Binding-site contacts:
Ligand atom C10 contacts residue THR119 of chain 1.A at 3.6 Å.
Ligand atom C5 contacts residue GLU123 of chain 1.A at 3.5 Å.
Ligand atom C13 contacts residue CYS188 of chain 1.A at 4.0 Å (hydrophobic).
Ligand atom C15 contacts residue SER187 of chain 1.A at 4.0 Å.
Ligand atom C15 contacts residue ALA293 of chain 1.A at 3.5 Å (hydrophobic).
Ligand atom C20 contacts residue TYR269 of chain 1.A at 3.4 Å (hydrophobic).
Ligand atom C20 contacts residue GLU182 of chain 1.A at 4.0 Å.
Ligand atom C3 contacts residue GLU123 of chain 1.A at 3.9 Å.
Ligand atom C15 contacts residue LYS297 of chain 1.A at 1.3 Å.
Ligand atom C4 contacts residue TRP266 of chain 1.A at 4.0 Å (hydrophobic).
Ligand atom C4 contacts residue PHE262 of chain 1.A at 3.9 Å (hydrophobic).
Ligand atom C13 contacts residue ALA118 of chain 1.A at 3.9 Å (hydrophobic).
Ligand atom C13 contacts residue LYS297 of chain 1.A at 3.6 Å.
Ligand atom C16 contacts residue MET208 of chain 1.A at 3.6 Å (hydrophobic).
Ligand atom C17 contacts residue TYR269 of chain 1.A at 4.0 Å (hydrophobic).
Ligand atom C16 contacts residue HIS212 of chain 1.A at 3.9 Å.
Ligand atom C18 contacts residue GLU123 of chain 1.A at 3.7 Å.
Ligand atom C5 contacts residue TRP266 of chain 1.A at 3.9 Å (hydrophobic).
Ligand atom C6 contacts residue GLU123 of chain 1.A at 3.9 Å.
Ligand atom C9 contacts residue TYR269 of chain 1.A at 3.7 Å (hydrophobic).
Ligand atom C2 contacts residue ALA270 of chain 1.A at 3.9 Å (hydrophobic).
Ligand atom C8 contacts residue TYR269 of chain 1.A at 4.0 Å (hydrophobic).
Ligand atom C4 contacts residue GLU123 of chain 1.A at 3.7 Å.
Ligand atom C19 contacts residue ILE190 of chain 1.A at 3.7 Å (hydrophobic).
Ligand atom C3 contacts residue PHE213 of chain 1.A at 3.3 Å (hydrophobic).
Ligand atom C11 contacts residue TYR269 of chain 1.A at 3.7 Å (hydrophobic).
Ligand atom C19 contacts residue TYR192 of chain 1.A at 2.9 Å (hydrophobic).
Ligand atom C14 contacts residue ALA118 of chain 1.A at 3.4 Å (hydrophobic).
Ligand atom C17 contacts residue ALA270 of chain 1.A at 3.5 Å (hydrophobic).
Ligand atom C10 contacts residue TYR269 of chain 1.A at 4.0 Å (hydrophobic).
Ligand atom C7 contacts residue TYR269 of chain 1.A at 4.0 Å (hydrophobic).
Ligand atom C18 contacts residue TRP266 of chain 1.A at 3.7 Å (hydrophobic).
Ligand atom C12 contacts residue ALA118 of chain 1.A at 3.5 Å (hydrophobic).
Ligand atom C18 contacts residue GLY122 of chain 1.A at 3.9 Å.
Ligand atom C20 contacts residue ALA293 of chain 1.A at 3.7 Å (hydrophobic).
Ligand atom C9 contacts residue THR119 of chain 1.A at 3.8 Å.
Ligand atom C2 contacts residue PHE213 of chain 1.A at 3.5 Å (hydrophobic).
Ligand atom C14 contacts residue LYS297 of chain 1.A at 2.4 Å.
Ligand atom C3 contacts residue HIS212 of chain 1.A at 4.0 Å.
Ligand atom C19 contacts residue TYR269 of chain 1.A at 3.2 Å (hydrophobic).

Sequence of chain 1.A:
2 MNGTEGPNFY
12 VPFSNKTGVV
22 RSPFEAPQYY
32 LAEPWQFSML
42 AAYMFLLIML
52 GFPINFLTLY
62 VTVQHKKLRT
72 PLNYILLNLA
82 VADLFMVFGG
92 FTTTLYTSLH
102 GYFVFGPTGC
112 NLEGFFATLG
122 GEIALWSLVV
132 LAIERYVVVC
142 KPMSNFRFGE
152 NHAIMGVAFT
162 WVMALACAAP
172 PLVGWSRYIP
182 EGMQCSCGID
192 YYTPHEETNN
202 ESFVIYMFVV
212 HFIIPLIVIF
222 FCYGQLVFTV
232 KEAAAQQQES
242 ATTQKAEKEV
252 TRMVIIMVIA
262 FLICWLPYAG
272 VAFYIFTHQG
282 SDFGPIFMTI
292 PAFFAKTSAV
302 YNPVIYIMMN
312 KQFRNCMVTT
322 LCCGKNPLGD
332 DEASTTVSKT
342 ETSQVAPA

A small-molecule ligand and the protein it binds are described below.
Small molecule (SMILES): CC1=C(/C=C/C(C)=C/C=C/C(C)=C/C=O)C(C)(C)CCC1